The protein below binds the small molecule below.
Small molecule (SMILES): Cn1cncc1C1=CN(c2ncnc3[nH]cnc23)CCS1

Binding-site contacts:
Ligand atom C13 contacts residue THR106 of chain 1.B at 3.2 Å.
Ligand atom N02 contacts residue LEU104 of chain 1.B at 3.6 Å.
Ligand atom N02 contacts residue PHE382 of chain 1.B at 3.3 Å.
Ligand atom N07 contacts residue ASP239 of chain 1.B at 3.1 Å.
Ligand atom C11 contacts residue LYS127 of chain 1.B at 3.3 Å.
Ligand atom C07 contacts residue VAL159 of chain 1.B at 3.7 Å (hydrophobic).
Ligand atom C13 contacts residue VAL112 of chain 1.B at 3.5 Å (hydrophobic).
Ligand atom C02 contacts residue LEU104 of chain 1.B at 3.4 Å (hydrophobic).
Ligand atom C05 contacts residue LEU228 of chain 1.B at 3.3 Å (hydrophobic).
Ligand atom C04 contacts residue GLU176 of chain 1.B at 3.6 Å.
Ligand atom N05 contacts residue THR238 of chain 1.B at 3.1 Å (h-bond).
Ligand atom C11 contacts residue ASP239 of chain 1.B at 3.4 Å.
Ligand atom C10 contacts residue VAL112 of chain 1.B at 3.7 Å (hydrophobic).
Ligand atom N06 contacts residue PHE109 of chain 1.B at 3.7 Å.
Ligand atom N05 contacts residue LEU228 of chain 1.B at 3.7 Å.
Ligand atom C06 contacts residue LEU228 of chain 1.B at 3.6 Å (hydrophobic).
Ligand atom C03 contacts residue VAL178 of chain 1.B at 3.2 Å (hydrophobic).
Ligand atom C04 contacts residue LEU228 of chain 1.B at 3.6 Å (hydrophobic).
Ligand atom C13 contacts residue PHE109 of chain 1.B at 3.4 Å (hydrophobic).
Ligand atom N03 contacts residue TYR177 of chain 1.B at 3.7 Å.
Ligand atom N03 contacts residue VAL178 of chain 1.B at 2.9 Å (h-bond).
Ligand atom C03 contacts residue PHE382 of chain 1.B at 3.5 Å (hydrophobic).
Ligand atom N04 contacts residue ALA125 of chain 1.B at 3.4 Å.
Ligand atom C09 contacts residue VAL112 of chain 1.B at 3.7 Å (hydrophobic).
Ligand atom C01 contacts residue LEU104 of chain 1.B at 3.4 Å (hydrophobic).
Ligand atom N06 contacts residue VAL112 of chain 1.B at 3.7 Å.
Ligand atom C03 contacts residue LEU104 of chain 1.B at 3.6 Å (hydrophobic).
Ligand atom C04 contacts residue ALA125 of chain 1.B at 3.3 Å (hydrophobic).
Ligand atom C11 contacts residue PHE109 of chain 1.B at 3.2 Å (hydrophobic).
Ligand atom S01 contacts residue GLU182 of chain 1.B at 3.6 Å (salt-bridge).
Ligand atom C02 contacts residue GLU182 of chain 1.B at 3.2 Å.
Ligand atom C07 contacts residue THR238 of chain 1.B at 3.6 Å.
Ligand atom N04 contacts residue GLU176 of chain 1.B at 2.9 Å (salt-bridge).
Ligand atom C05 contacts residue ALA125 of chain 1.B at 3.7 Å (hydrophobic).
Ligand atom N03 contacts residue ALA125 of chain 1.B at 3.5 Å.
Ligand atom C12 contacts residue ASP239 of chain 1.B at 3.7 Å.
Ligand atom C12 contacts residue THR238 of chain 1.B at 3.4 Å.
Ligand atom C03 contacts residue TYR177 of chain 1.B at 3.7 Å (hydrophobic).
Ligand atom C08 contacts residue VAL112 of chain 1.B at 3.4 Å (hydrophobic).
Ligand atom N07 contacts residue LYS127 of chain 1.B at 3.0 Å (salt-bridge).

Sequence of chain 1.B:
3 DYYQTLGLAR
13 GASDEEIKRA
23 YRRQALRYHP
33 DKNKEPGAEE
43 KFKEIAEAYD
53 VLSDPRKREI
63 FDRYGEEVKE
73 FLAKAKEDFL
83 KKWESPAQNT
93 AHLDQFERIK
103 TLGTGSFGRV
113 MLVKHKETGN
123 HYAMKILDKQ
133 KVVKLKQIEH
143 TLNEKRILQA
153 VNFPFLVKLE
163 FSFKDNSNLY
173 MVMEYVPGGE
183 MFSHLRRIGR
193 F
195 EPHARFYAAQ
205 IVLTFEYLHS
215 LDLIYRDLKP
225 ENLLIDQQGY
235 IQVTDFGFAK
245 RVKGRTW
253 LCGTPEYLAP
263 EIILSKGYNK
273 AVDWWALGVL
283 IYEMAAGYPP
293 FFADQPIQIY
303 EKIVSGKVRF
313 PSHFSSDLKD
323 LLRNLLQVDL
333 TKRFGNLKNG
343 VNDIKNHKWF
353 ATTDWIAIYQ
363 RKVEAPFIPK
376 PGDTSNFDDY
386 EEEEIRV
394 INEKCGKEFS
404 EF